Binding-site contacts:
Ligand atom C12 contacts residue PHE305 of chain 1.A at 3.9 Å (hydrophobic).
Ligand atom C20 contacts residue TRP288 of chain 1.A at 4.1 Å (hydrophobic).
Ligand atom O3 contacts residue ASP300 of chain 1.A at 3.6 Å.
Ligand atom O12 contacts residue THR301 of chain 1.A at 2.8 Å (h-bond).
Ligand atom C21 contacts residue HIS233 of chain 1.A at 3.8 Å.
Ligand atom C24 contacts residue HIS101 of chain 1.C at 3.2 Å.
Ligand atom C24 contacts residue HIS233 of chain 1.A at 3.6 Å.
Ligand atom O25 contacts residue PGV1 of chain 1.RA at 3.7 Å.
Ligand atom O7 contacts residue PGV1 of chain 1.RA at 3.1 Å.
Ligand atom O25 contacts residue TRP97 of chain 1.C at 2.8 Å (h-bond).
Ligand atom C2 contacts residue TYR304 of chain 1.A at 4.1 Å (hydrophobic).
Ligand atom C2 contacts residue THR301 of chain 1.A at 4.0 Å.
Ligand atom C1 contacts residue TYR304 of chain 1.A at 3.4 Å (hydrophobic).
Ligand atom C23 contacts residue HIS233 of chain 1.A at 3.7 Å.
Ligand atom C21 contacts residue TRP288 of chain 1.A at 3.8 Å (hydrophobic).
Ligand atom C7 contacts residue PGV1 of chain 1.RA at 4.3 Å.
Ligand atom O26 contacts residue HIS101 of chain 1.C at 3.1 Å (h-bond).
Ligand atom C16 contacts residue PGV1 of chain 1.RA at 4.1 Å.
Ligand atom C19 contacts residue TYR304 of chain 1.A at 4.1 Å (hydrophobic).
Ligand atom C2 contacts residue ASP300 of chain 1.A at 3.7 Å.
Ligand atom C22 contacts residue PGV1 of chain 1.RA at 4.4 Å.
Ligand atom C1 contacts residue ASP300 of chain 1.A at 4.4 Å.
Ligand atom C3 contacts residue ASP300 of chain 1.A at 4.5 Å.
Ligand atom O25 contacts residue HIS101 of chain 1.C at 2.6 Å (h-bond).
Ligand atom O25 contacts residue HIS233 of chain 1.A at 3.9 Å.
Ligand atom C21 contacts residue PHE305 of chain 1.A at 4.4 Å (hydrophobic).
Ligand atom C14 contacts residue PGV1 of chain 1.RA at 4.4 Å.
Ligand atom C18 contacts residue TRP288 of chain 1.A at 4.1 Å (hydrophobic).
Ligand atom C24 contacts residue PGV1 of chain 1.RA at 4.3 Å.
Ligand atom O26 contacts residue PGV1 of chain 1.RA at 4.0 Å.
Ligand atom C11 contacts residue THR301 of chain 1.A at 4.0 Å.
Ligand atom C15 contacts residue PGV1 of chain 1.RA at 3.8 Å.
Ligand atom C12 contacts residue THR301 of chain 1.A at 3.8 Å.
Ligand atom C11 contacts residue PHE305 of chain 1.A at 4.0 Å (hydrophobic).
Ligand atom C22 contacts residue HIS233 of chain 1.A at 4.4 Å.
Ligand atom C11 contacts residue TYR304 of chain 1.A at 4.3 Å (hydrophobic).
Ligand atom C24 contacts residue TRP97 of chain 1.C at 3.7 Å (hydrophobic).
Ligand atom C23 contacts residue TRP97 of chain 1.C at 3.6 Å (hydrophobic).
Ligand atom O26 contacts residue HIS233 of chain 1.A at 3.5 Å (h-bond).

This protein binds this small molecule.
Small molecule (SMILES): C[C@H](CCC(=O)O)[C@H]1CC[C@H]2[C@@H]3[C@H](O)C[C@@H]4C[C@H](O)CC[C@]4(C)[C@H]3C[C@H](O)[C@]12C

Sequence of chain 1.A:
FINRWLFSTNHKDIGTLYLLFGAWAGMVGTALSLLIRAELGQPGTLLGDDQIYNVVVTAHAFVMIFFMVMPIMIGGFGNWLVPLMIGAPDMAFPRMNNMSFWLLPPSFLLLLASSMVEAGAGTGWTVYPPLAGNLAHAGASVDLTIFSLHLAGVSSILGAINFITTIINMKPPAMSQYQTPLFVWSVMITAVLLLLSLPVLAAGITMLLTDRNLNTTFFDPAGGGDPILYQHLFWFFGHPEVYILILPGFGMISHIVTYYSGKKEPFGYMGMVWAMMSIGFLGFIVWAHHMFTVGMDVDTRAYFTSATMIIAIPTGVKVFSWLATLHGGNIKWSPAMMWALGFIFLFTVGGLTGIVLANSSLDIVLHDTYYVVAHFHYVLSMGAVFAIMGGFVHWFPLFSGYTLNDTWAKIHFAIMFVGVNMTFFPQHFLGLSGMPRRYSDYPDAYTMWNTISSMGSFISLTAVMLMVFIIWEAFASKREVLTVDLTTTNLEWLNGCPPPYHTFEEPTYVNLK

Sequence of chain 1.C:
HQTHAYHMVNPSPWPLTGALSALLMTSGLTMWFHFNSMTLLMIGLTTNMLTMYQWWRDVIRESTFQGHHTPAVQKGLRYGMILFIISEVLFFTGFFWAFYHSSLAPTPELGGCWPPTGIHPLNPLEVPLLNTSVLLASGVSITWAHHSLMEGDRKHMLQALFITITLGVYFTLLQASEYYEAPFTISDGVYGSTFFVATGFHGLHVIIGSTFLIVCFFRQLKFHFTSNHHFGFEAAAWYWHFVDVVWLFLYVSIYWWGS